A small-molecule ligand and the protein it binds are described below.
Small molecule (SMILES): Nc1nc2c(ncn2[C@H]2C[C@H](O)[C@@H](CO[P](=O)(O)O[P](=O)(O)OP(=O)(O)O)O2)c(=O)[nH]1

Sequence of chain 1.A:
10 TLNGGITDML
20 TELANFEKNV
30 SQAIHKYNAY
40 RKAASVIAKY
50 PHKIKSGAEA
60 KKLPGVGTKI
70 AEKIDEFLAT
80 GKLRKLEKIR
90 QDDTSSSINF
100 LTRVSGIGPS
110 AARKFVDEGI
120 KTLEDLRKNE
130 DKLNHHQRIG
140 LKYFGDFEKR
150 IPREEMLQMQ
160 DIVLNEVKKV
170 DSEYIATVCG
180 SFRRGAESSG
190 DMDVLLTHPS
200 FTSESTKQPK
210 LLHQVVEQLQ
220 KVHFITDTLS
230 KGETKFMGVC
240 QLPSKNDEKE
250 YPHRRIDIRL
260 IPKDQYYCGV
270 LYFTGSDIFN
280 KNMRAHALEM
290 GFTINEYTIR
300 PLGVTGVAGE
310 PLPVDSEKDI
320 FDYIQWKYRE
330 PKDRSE

Binding-site contacts:
Ligand atom O1G contacts residue GLY189 of chain 1.A at 3.5 Å (h-bond).
Ligand atom N2 contacts residue ARG283 of chain 1.A at 3.2 Å.
Ligand atom C2' contacts residue TYR271 of chain 1.A at 3.3 Å (hydrophobic).
Ligand atom N2 contacts residue ASN279 of chain 1.A at 3.6 Å.
Ligand atom O3G contacts residue SER180 of chain 1.A at 2.6 Å (h-bond).
Ligand atom O3G contacts residue GLY189 of chain 1.A at 3.0 Å (h-bond).
Ligand atom O1B contacts residue SER180 of chain 1.A at 3.0 Å (h-bond).
Ligand atom O2B contacts residue SER180 of chain 1.A at 3.5 Å (h-bond).
Ligand atom C4' contacts residue PHE272 of chain 1.A at 3.5 Å (hydrophobic).
Ligand atom O3' contacts residue ARG183 of chain 1.A at 3.5 Å (salt-bridge).
Ligand atom O3' contacts residue THR273 of chain 1.A at 3.2 Å (h-bond).
Ligand atom N3 contacts residue ASN279 of chain 1.A at 3.2 Å (h-bond).
Ligand atom PG contacts residue SER180 of chain 1.A at 3.4 Å.
Ligand atom O1A contacts residue ASP192 of chain 1.A at 3.0 Å (salt-bridge).
Ligand atom O2B contacts residue ARG183 of chain 1.A at 2.7 Å (salt-bridge).
Ligand atom PG contacts residue GLY189 of chain 1.A at 3.6 Å.
Ligand atom C2' contacts residue GLY274 of chain 1.A at 3.5 Å.
Ligand atom O3B contacts residue MG1 of chain 1.E at 3.6 Å.
Ligand atom O1G contacts residue SER180 of chain 1.A at 3.6 Å (h-bond).
Ligand atom O3' contacts residue GLY274 of chain 1.A at 3.4 Å.
Ligand atom O1G contacts residue MG1 of chain 1.E at 2.1 Å.
Ligand atom O2G contacts residue GLY189 of chain 1.A at 3.6 Å.
Ligand atom O1A contacts residue MG1 of chain 1.E at 2.1 Å.
Ligand atom C1' contacts residue TYR271 of chain 1.A at 3.5 Å (hydrophobic).
Ligand atom O3A contacts residue MG1 of chain 1.E at 3.6 Å.
Ligand atom O3' contacts residue PHE272 of chain 1.A at 3.5 Å (h-bond).
Ligand atom N3 contacts residue TYR271 of chain 1.A at 3.4 Å.
Ligand atom O1B contacts residue GLY179 of chain 1.A at 3.3 Å.
Ligand atom O1B contacts residue MG1 of chain 1.E at 2.2 Å.
Ligand atom PA contacts residue NA1 of chain 1.F at 3.5 Å.
Ligand atom PB contacts residue MG1 of chain 1.E at 3.2 Å.
Ligand atom N7 contacts residue ASP276 of chain 1.A at 3.3 Å.
Ligand atom O1A contacts residue ASP190 of chain 1.A at 3.1 Å (salt-bridge).
Ligand atom C5' contacts residue ASP192 of chain 1.A at 3.4 Å.
Ligand atom O1B contacts residue ASP192 of chain 1.A at 3.0 Å (salt-bridge).
Ligand atom O1G contacts residue ASP190 of chain 1.A at 2.8 Å (salt-bridge).
Ligand atom PA contacts residue MG1 of chain 1.E at 3.4 Å.
Ligand atom PG contacts residue MG1 of chain 1.E at 3.4 Å.
Ligand atom C5 contacts residue ASP276 of chain 1.A at 3.5 Å.
Ligand atom O1A contacts residue NA1 of chain 1.F at 2.5 Å (h-bond).